Sequence of chain 1.A:
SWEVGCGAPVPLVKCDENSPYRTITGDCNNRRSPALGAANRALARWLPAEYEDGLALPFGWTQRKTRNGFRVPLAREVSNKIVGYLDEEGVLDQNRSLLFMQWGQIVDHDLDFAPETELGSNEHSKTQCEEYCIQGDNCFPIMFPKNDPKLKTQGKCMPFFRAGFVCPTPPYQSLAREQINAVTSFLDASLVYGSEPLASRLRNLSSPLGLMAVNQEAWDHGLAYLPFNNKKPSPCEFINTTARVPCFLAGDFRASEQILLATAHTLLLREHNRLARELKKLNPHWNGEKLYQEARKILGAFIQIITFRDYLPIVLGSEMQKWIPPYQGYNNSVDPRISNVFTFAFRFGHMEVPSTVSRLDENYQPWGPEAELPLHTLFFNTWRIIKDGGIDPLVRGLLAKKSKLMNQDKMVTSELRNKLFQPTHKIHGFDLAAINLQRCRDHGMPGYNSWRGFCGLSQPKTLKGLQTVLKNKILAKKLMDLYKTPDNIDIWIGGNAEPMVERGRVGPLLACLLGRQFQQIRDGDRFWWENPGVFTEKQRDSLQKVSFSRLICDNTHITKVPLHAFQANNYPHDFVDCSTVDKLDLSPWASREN

A protein and the small-molecule ligand that binds it are described below.
Small molecule (SMILES): CC(=O)N[C@H]1[C@H](O[C@H]2[C@H](O)[C@@H](NC(C)=O)CO[C@@H]2CO)O[C@H](CO)[C@@H](O)[C@@H]1O

Binding-site contacts:
Ligand atom O5 contacts residue ALA244 of chain 1.A at 3.3 Å.
Ligand atom C2 contacts residue ASN241 of chain 1.A at 2.7 Å.
Ligand atom O7 contacts residue ASN241 of chain 1.A at 3.4 Å (h-bond).
Ligand atom O5 contacts residue ASN241 of chain 1.A at 2.2 Å (h-bond).
Ligand atom C1 contacts residue ASN241 of chain 1.A at 1.5 Å.
Ligand atom O7 contacts residue TRP384 of chain 1.A at 3.1 Å.
Ligand atom C1 contacts residue TRP384 of chain 1.A at 3.5 Å (hydrophobic).
Ligand atom C1 contacts residue ALA244 of chain 1.A at 3.9 Å (hydrophobic).
Ligand atom C6 contacts residue TRP384 of chain 1.A at 4.2 Å (hydrophobic).
Ligand atom C3 contacts residue ASN241 of chain 1.A at 4.0 Å.
Ligand atom C5 contacts residue ASN241 of chain 1.A at 3.5 Å.
Ligand atom N2 contacts residue ASN241 of chain 1.A at 3.2 Å (h-bond).
Ligand atom N2 contacts residue TRP384 of chain 1.A at 4.1 Å.
Ligand atom O3 contacts residue TRP384 of chain 1.A at 4.1 Å.
Ligand atom C3 contacts residue TRP384 of chain 1.A at 4.0 Å (hydrophobic).
Ligand atom O6 contacts residue TRP384 of chain 1.A at 3.4 Å.
Ligand atom C5 contacts residue ALA244 of chain 1.A at 4.1 Å (hydrophobic).
Ligand atom C2 contacts residue TRP384 of chain 1.A at 3.3 Å (hydrophobic).
Ligand atom C4 contacts residue ASN241 of chain 1.A at 4.3 Å.
Ligand atom C7 contacts residue TRP384 of chain 1.A at 4.0 Å (hydrophobic).
Ligand atom C5 contacts residue TRP384 of chain 1.A at 4.0 Å (hydrophobic).
Ligand atom C4 contacts residue TRP384 of chain 1.A at 3.8 Å (hydrophobic).
Ligand atom C6 contacts residue LYS388 of chain 1.A at 4.0 Å.
Ligand atom O5 contacts residue TRP384 of chain 1.A at 3.4 Å.
Ligand atom C6 contacts residue ALA244 of chain 1.A at 4.0 Å (hydrophobic).
Ligand atom C7 contacts residue ASN241 of chain 1.A at 3.5 Å.
Ligand atom O6 contacts residue LYS388 of chain 1.A at 3.7 Å.